The small molecule below binds the protein below.
Small molecule (SMILES): Ic1ccn[nH]1

Sequence of chain 1.B:
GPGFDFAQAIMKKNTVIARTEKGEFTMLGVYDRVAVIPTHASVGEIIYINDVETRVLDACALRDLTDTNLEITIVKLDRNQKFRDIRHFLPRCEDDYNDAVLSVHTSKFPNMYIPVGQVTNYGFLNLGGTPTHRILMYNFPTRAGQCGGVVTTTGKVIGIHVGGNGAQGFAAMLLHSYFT

Binding-site contacts:
Ligand atom C contacts residue THR21 of chain 1.B at 4.2 Å.
Ligand atom I contacts residue TYR49 of chain 1.B at 3.8 Å.
Ligand atom N contacts residue ILE47 of chain 1.B at 3.7 Å.
Ligand atom C2 contacts residue ILE47 of chain 1.B at 2.8 Å (hydrophobic).
Ligand atom C contacts residue GLU22 of chain 1.B at 4.0 Å.
Ligand atom C1 contacts residue TYR49 of chain 1.B at 3.8 Å (hydrophobic).
Ligand atom C contacts residue TYR49 of chain 1.B at 4.1 Å (hydrophobic).
Ligand atom N contacts residue GLU22 of chain 1.B at 4.0 Å.
Ligand atom I contacts residue GLU22 of chain 1.B at 4.4 Å.
Ligand atom N1 contacts residue GLU22 of chain 1.B at 3.3 Å (salt-bridge).
Ligand atom C1 contacts residue ILE47 of chain 1.B at 3.4 Å (hydrophobic).
Ligand atom I contacts residue ARG20 of chain 1.B at 3.7 Å.
Ligand atom C contacts residue ILE47 of chain 1.B at 4.5 Å (hydrophobic).
Ligand atom N1 contacts residue THR21 of chain 1.B at 3.9 Å.
Ligand atom I contacts residue THR21 of chain 1.B at 4.1 Å.